Sequence of chain 1.A:
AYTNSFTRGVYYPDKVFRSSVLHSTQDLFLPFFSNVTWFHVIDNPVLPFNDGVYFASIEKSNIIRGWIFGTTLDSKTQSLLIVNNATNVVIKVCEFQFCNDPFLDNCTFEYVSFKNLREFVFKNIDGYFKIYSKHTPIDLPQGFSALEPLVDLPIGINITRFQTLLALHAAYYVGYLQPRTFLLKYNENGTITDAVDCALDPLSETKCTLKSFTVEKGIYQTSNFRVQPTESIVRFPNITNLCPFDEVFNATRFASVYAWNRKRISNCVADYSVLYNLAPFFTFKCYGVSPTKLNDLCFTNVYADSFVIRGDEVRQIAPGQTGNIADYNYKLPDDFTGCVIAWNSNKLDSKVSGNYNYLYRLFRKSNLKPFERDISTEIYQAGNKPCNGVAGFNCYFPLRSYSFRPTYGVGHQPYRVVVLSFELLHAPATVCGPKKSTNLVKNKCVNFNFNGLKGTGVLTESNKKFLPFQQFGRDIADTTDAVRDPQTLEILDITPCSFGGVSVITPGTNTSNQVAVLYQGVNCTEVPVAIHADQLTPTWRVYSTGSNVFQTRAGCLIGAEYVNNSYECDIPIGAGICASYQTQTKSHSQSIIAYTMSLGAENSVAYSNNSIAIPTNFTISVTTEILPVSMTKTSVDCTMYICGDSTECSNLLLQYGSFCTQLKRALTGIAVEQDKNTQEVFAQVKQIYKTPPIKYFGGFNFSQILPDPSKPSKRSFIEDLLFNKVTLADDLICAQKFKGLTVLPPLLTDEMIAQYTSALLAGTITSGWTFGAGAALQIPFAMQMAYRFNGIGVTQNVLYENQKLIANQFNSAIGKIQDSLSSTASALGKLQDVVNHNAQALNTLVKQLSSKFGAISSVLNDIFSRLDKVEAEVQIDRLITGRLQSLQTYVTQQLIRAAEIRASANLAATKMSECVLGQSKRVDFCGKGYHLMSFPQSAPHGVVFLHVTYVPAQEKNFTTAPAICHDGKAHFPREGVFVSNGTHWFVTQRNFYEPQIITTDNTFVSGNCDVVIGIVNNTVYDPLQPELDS

Sequence of chain 1.B:
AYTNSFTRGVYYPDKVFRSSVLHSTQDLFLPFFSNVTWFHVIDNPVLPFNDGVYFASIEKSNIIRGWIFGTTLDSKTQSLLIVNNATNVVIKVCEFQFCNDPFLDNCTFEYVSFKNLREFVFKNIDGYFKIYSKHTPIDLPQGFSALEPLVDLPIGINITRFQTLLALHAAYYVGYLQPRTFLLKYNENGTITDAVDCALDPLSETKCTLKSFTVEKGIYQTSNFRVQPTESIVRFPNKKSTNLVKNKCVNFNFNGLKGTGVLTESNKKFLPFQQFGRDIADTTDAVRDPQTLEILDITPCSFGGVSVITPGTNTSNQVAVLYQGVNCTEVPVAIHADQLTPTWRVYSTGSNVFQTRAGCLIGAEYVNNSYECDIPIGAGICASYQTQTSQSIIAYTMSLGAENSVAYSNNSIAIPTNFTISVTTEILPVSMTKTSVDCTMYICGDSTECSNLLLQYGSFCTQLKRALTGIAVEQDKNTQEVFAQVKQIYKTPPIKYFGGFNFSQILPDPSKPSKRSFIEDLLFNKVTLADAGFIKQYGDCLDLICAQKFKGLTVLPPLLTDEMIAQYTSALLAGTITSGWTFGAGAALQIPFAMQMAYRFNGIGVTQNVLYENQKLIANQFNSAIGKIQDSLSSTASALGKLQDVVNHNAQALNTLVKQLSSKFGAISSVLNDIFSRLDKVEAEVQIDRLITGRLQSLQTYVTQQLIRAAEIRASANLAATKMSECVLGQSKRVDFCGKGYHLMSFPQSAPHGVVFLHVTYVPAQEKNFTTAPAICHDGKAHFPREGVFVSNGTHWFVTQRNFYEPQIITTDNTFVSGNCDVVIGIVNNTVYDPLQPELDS

Binding-site contacts:
Ligand atom O5 contacts residue THR106 of chain 1.B at 4.0 Å.
Ligand atom O5 contacts residue ASN231 of chain 1.B at 2.4 Å (h-bond).
Ligand atom C1 contacts residue THR233 of chain 1.B at 4.3 Å.
Ligand atom O7 contacts residue ASN457 of chain 1.A at 4.0 Å.
Ligand atom C8 contacts residue LYS459 of chain 1.A at 4.2 Å.
Ligand atom C1 contacts residue ASN231 of chain 1.B at 1.4 Å.
Ligand atom C8 contacts residue ASN457 of chain 1.A at 3.3 Å.
Ligand atom C7 contacts residue ASN457 of chain 1.A at 4.0 Å.
Ligand atom O7 contacts residue ASN231 of chain 1.B at 4.0 Å.
Ligand atom C3 contacts residue ASN231 of chain 1.B at 3.8 Å.
Ligand atom C2 contacts residue ASN231 of chain 1.B at 2.5 Å.
Ligand atom O7 contacts residue SER456 of chain 1.A at 3.0 Å (h-bond).
Ligand atom C4 contacts residue ASN231 of chain 1.B at 4.3 Å.
Ligand atom C6 contacts residue THR233 of chain 1.B at 3.8 Å.
Ligand atom C7 contacts residue GLU462 of chain 1.A at 4.1 Å.
Ligand atom C5 contacts residue THR233 of chain 1.B at 3.7 Å.
Ligand atom C5 contacts residue ASN231 of chain 1.B at 3.7 Å.
Ligand atom C8 contacts residue GLU462 of chain 1.A at 3.4 Å.
Ligand atom C7 contacts residue SER456 of chain 1.A at 4.1 Å.
Ligand atom C7 contacts residue ASN231 of chain 1.B at 3.7 Å.
Ligand atom C8 contacts residue LEU458 of chain 1.A at 4.4 Å (hydrophobic).
Ligand atom O5 contacts residue THR233 of chain 1.B at 3.8 Å.
Ligand atom N2 contacts residue ASN231 of chain 1.B at 2.9 Å (h-bond).
Ligand atom C8 contacts residue LYS455 of chain 1.A at 4.3 Å.
Ligand atom C8 contacts residue SER456 of chain 1.A at 3.7 Å.

This protein binds this small molecule.
Small molecule (SMILES): CC(=O)N[C@H]1[C@H](O[C@H]2[C@H](O)[C@@H](NC(C)=O)CO[C@@H]2CO)O[C@H](CO)[C@@H](O)[C@@H]1O